This small molecule binds to this protein.
Small molecule (SMILES): CN[C@@H]1[C@H](O)[C@H](NC)[C@H]2O[C@@]3(O)C(=O)C[C@@H](C)O[C@H]3O[C@@H]2[C@H]1O

Sequence of chain 1.D:
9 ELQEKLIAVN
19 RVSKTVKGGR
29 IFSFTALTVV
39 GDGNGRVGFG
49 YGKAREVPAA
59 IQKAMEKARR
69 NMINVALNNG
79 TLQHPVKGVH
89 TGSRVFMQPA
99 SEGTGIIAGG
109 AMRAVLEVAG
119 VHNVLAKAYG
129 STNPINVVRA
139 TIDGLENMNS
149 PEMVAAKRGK

Binding-site contacts:
Ligand atom C3 contacts residue LYS25 of chain 1.D at 4.2 Å.
Ligand atom C2M contacts residue LYS25 of chain 1.D at 3.6 Å.
Ligand atom C3 contacts residue GLY26 of chain 1.D at 3.3 Å.
Ligand atom O4 contacts residue LYS25 of chain 1.D at 3.8 Å.
Ligand atom C2M contacts residue GLY26 of chain 1.D at 3.6 Å.
Ligand atom C4 contacts residue LYS25 of chain 1.D at 4.1 Å.
Ligand atom C2 contacts residue GLY26 of chain 1.D at 4.0 Å.